Binding-site contacts:
Ligand atom O contacts residue PRO51 of chain 1.B at 3.8 Å.
Ligand atom OXT contacts residue ALA49 of chain 1.A at 4.5 Å.
Ligand atom OXT contacts residue ASP34 of chain 1.A at 4.3 Å.
Ligand atom O contacts residue TYR37 of chain 1.A at 4.1 Å.
Ligand atom OXT contacts residue LEU30 of chain 1.A at 4.3 Å.
Ligand atom OXT contacts residue PHE38 of chain 1.A at 4.2 Å.
Ligand atom N contacts residue ASP34 of chain 1.A at 3.9 Å.

The small molecule below binds the protein below.
Small molecule (SMILES): NCC(=O)O

Sequence of chain 1.A:
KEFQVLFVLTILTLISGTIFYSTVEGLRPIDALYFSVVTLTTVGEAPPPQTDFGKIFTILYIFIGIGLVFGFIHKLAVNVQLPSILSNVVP

Sequence of chain 1.B:
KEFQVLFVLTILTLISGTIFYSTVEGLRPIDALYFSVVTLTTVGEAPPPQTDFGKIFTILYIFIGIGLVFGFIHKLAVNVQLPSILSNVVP